Sequence of chain 1.B:
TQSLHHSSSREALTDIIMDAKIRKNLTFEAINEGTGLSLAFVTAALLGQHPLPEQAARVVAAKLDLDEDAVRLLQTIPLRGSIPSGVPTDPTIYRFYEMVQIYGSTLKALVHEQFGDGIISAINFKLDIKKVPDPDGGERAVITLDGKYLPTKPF

A small-molecule ligand and the protein it binds are described below.
Small molecule (SMILES): O=C(O)C(=O)O

Binding-site contacts:
Ligand atom C1 contacts residue ARG95 of chain 1.H at 3.7 Å.
Ligand atom O3 contacts residue ARG95 of chain 1.H at 2.8 Å (salt-bridge).
Ligand atom C2 contacts residue ARG95 of chain 1.H at 3.9 Å.
Ligand atom O4 contacts residue ALA122 of chain 1.E at 3.6 Å.
Ligand atom C2 contacts residue SER121 of chain 1.E at 3.8 Å.
Ligand atom O5 contacts residue SER121 of chain 1.B at 2.5 Å (h-bond).
Ligand atom O4 contacts residue ARG95 of chain 1.H at 2.8 Å (salt-bridge).
Ligand atom C1 contacts residue ARG95 of chain 1.D at 3.7 Å.
Ligand atom O6 contacts residue LEU150 of chain 1.E at 3.5 Å.
Ligand atom C1 contacts residue ILE119 of chain 1.B at 3.4 Å (hydrophobic).
Ligand atom O6 contacts residue ILE123 of chain 1.E at 4.2 Å.
Ligand atom O6 contacts residue ILE119 of chain 1.B at 4.0 Å.
Ligand atom O5 contacts residue ILE119 of chain 1.B at 3.9 Å.
Ligand atom O5 contacts residue ILE123 of chain 1.B at 4.0 Å.
Ligand atom O4 contacts residue ILE119 of chain 1.E at 3.6 Å.
Ligand atom O4 contacts residue SER121 of chain 1.E at 3.9 Å.
Ligand atom C1 contacts residue LEU150 of chain 1.B at 4.3 Å (hydrophobic).
Ligand atom C2 contacts residue ILE119 of chain 1.E at 3.3 Å (hydrophobic).
Ligand atom O4 contacts residue ARG95 of chain 1.D at 2.9 Å (salt-bridge).
Ligand atom O5 contacts residue ALA122 of chain 1.B at 4.1 Å.
Ligand atom C1 contacts residue SER121 of chain 1.B at 3.6 Å.
Ligand atom O6 contacts residue ALA122 of chain 1.E at 4.3 Å.
Ligand atom C2 contacts residue ARG95 of chain 1.D at 3.7 Å.
Ligand atom O5 contacts residue ILE119 of chain 1.E at 3.8 Å.
Ligand atom C2 contacts residue LEU150 of chain 1.E at 4.3 Å (hydrophobic).
Ligand atom C1 contacts residue ILE119 of chain 1.E at 3.5 Å (hydrophobic).
Ligand atom O6 contacts residue SER121 of chain 1.E at 2.8 Å (h-bond).
Ligand atom O5 contacts residue LEU150 of chain 1.E at 3.6 Å.
Ligand atom C2 contacts residue ILE119 of chain 1.B at 3.6 Å (hydrophobic).
Ligand atom O3 contacts residue ILE119 of chain 1.B at 3.4 Å.
Ligand atom O6 contacts residue ILE119 of chain 1.E at 3.7 Å.
Ligand atom O4 contacts residue ILE119 of chain 1.B at 3.9 Å.
Ligand atom O4 contacts residue ILE123 of chain 1.E at 4.0 Å.
Ligand atom O3 contacts residue ARG95 of chain 1.D at 2.8 Å (salt-bridge).
Ligand atom C2 contacts residue LEU150 of chain 1.B at 4.0 Å (hydrophobic).
Ligand atom O3 contacts residue SER121 of chain 1.B at 3.9 Å.
Ligand atom O3 contacts residue ILE119 of chain 1.E at 4.0 Å.
Ligand atom O5 contacts residue LEU150 of chain 1.B at 3.8 Å.
Ligand atom O3 contacts residue ALA122 of chain 1.B at 3.8 Å.
Ligand atom O6 contacts residue LEU150 of chain 1.B at 3.2 Å.

Sequence of chain 1.H:
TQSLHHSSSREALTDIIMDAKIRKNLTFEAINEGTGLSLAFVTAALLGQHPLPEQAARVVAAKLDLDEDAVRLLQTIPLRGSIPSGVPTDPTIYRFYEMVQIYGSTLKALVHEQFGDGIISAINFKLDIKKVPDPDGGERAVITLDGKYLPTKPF

Sequence of chain 1.E:
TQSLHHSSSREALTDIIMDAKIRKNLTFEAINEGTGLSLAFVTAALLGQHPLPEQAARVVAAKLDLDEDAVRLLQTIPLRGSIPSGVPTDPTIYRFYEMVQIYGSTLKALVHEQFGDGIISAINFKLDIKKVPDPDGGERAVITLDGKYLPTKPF

Sequence of chain 1.D:
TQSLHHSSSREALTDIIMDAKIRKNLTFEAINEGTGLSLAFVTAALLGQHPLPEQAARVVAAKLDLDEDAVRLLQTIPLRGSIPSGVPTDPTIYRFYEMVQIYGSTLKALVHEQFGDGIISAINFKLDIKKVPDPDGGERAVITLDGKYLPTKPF